A protein and the small-molecule ligand that binds it are described below.
Small molecule (SMILES): CC(=O)N[C@H]1[C@H](O[C@H]2[C@H](O)[C@@H](NC(C)=O)CO[C@@H]2CO)O[C@H](CO)[C@@H](O[C@@H]2O[C@H](CO[C@H]3O[C@H](CO)[C@@H](O)[C@H](O)[C@@H]3O)[C@@H](O)[C@H](O[C@H]3O[C@H](CO)[C@@H](O)[C@H](O)[C@@H]3O)[C@@H]2O)[C@@H]1O

Sequence of chain 1.A:
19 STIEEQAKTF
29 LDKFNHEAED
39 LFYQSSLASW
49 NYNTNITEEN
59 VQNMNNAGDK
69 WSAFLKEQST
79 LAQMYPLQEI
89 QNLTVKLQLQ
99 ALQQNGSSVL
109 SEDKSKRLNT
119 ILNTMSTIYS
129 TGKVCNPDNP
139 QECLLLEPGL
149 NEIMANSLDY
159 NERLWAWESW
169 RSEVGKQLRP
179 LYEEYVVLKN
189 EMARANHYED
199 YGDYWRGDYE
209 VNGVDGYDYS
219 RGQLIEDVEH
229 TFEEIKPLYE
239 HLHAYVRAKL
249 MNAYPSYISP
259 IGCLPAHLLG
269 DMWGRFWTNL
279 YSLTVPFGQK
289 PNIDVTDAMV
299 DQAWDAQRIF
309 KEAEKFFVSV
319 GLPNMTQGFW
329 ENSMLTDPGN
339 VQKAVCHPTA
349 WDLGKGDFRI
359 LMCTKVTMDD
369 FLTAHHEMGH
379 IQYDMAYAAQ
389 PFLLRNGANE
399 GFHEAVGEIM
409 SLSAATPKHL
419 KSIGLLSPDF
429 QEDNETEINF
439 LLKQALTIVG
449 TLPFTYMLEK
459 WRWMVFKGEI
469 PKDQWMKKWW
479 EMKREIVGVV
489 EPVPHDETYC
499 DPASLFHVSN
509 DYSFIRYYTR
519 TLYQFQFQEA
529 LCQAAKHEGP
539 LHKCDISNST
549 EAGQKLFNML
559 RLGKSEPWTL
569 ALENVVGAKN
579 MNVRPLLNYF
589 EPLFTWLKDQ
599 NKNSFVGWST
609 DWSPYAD

Binding-site contacts:
Ligand atom C5 contacts residue ASN103 of chain 1.A at 3.6 Å.
Ligand atom C7 contacts residue ASN103 of chain 1.A at 4.0 Å.
Ligand atom C8 contacts residue ALA71 of chain 1.A at 3.5 Å (hydrophobic).
Ligand atom C1 contacts residue GLN81 of chain 1.A at 4.2 Å.
Ligand atom C3 contacts residue ASN103 of chain 1.A at 3.8 Å.
Ligand atom C5 contacts residue LYS74 of chain 1.A at 3.9 Å.
Ligand atom N2 contacts residue ASN103 of chain 1.A at 3.0 Å (h-bond).
Ligand atom C7 contacts residue GLU75 of chain 1.A at 3.8 Å.
Ligand atom C8 contacts residue LYS74 of chain 1.A at 3.7 Å.
Ligand atom C7 contacts residue GLN81 of chain 1.A at 3.6 Å.
Ligand atom O5 contacts residue ASN103 of chain 1.A at 2.3 Å (h-bond).
Ligand atom C2 contacts residue GLU75 of chain 1.A at 3.5 Å.
Ligand atom O5 contacts residue SER106 of chain 1.A at 3.5 Å (h-bond).
Ligand atom O4 contacts residue THR78 of chain 1.A at 3.3 Å (h-bond).
Ligand atom C3 contacts residue THR78 of chain 1.A at 3.2 Å.
Ligand atom O3 contacts residue THR78 of chain 1.A at 3.6 Å.
Ligand atom C3 contacts residue GLU75 of chain 1.A at 3.6 Å.
Ligand atom C2 contacts residue ASN103 of chain 1.A at 2.5 Å.
Ligand atom C1 contacts residue ASN103 of chain 1.A at 1.4 Å.
Ligand atom C7 contacts residue LYS74 of chain 1.A at 3.8 Å.
Ligand atom N2 contacts residue GLN81 of chain 1.A at 3.1 Å (h-bond).
Ligand atom O4 contacts residue LYS74 of chain 1.A at 3.9 Å.
Ligand atom O6 contacts residue LYS74 of chain 1.A at 3.2 Å.
Ligand atom C6 contacts residue SER106 of chain 1.A at 3.4 Å.
Ligand atom O5 contacts residue THR78 of chain 1.A at 3.9 Å.
Ligand atom O3 contacts residue GLU75 of chain 1.A at 4.2 Å.
Ligand atom C8 contacts residue GLN81 of chain 1.A at 3.2 Å.
Ligand atom C7 contacts residue ALA71 of chain 1.A at 4.1 Å (hydrophobic).
Ligand atom C2 contacts residue THR78 of chain 1.A at 3.9 Å.
Ligand atom C2 contacts residue GLN81 of chain 1.A at 4.2 Å.
Ligand atom O7 contacts residue GLU75 of chain 1.A at 3.2 Å.
Ligand atom O7 contacts residue ALA71 of chain 1.A at 4.1 Å.
Ligand atom C1 contacts residue THR78 of chain 1.A at 3.9 Å.
Ligand atom C6 contacts residue LYS74 of chain 1.A at 3.6 Å.
Ligand atom C1 contacts residue SER77 of chain 1.A at 3.9 Å.
Ligand atom C7 contacts residue THR78 of chain 1.A at 4.2 Å.
Ligand atom C4 contacts residue THR78 of chain 1.A at 3.8 Å.
Ligand atom C5 contacts residue SER106 of chain 1.A at 4.0 Å.
Ligand atom N2 contacts residue LYS74 of chain 1.A at 3.8 Å.
Ligand atom C4 contacts residue ASN103 of chain 1.A at 4.2 Å.